Binding-site contacts:
Ligand atom C6 contacts residue MET207 of chain 1.D at 4.1 Å (hydrophobic).
Ligand atom C18 contacts residue TYR191 of chain 1.D at 3.5 Å (hydrophobic).
Ligand atom C9 contacts residue ILE189 of chain 1.D at 3.9 Å (hydrophobic).
Ligand atom C3 contacts residue ALA269 of chain 1.D at 3.6 Å (hydrophobic).
Ligand atom C16 contacts residue MET207 of chain 1.D at 3.6 Å (hydrophobic).
Ligand atom C8 contacts residue TYR268 of chain 1.D at 3.8 Å (hydrophobic).
Ligand atom C6 contacts residue TYR268 of chain 1.D at 4.0 Å (hydrophobic).
Ligand atom C20 contacts residue THR118 of chain 1.D at 4.2 Å.
Ligand atom C10 contacts residue TYR268 of chain 1.D at 3.7 Å (hydrophobic).
Ligand atom C13 contacts residue LYS296 of chain 1.D at 3.7 Å.
Ligand atom C14 contacts residue GLU181 of chain 1.D at 3.7 Å.
Ligand atom C8 contacts residue ILE189 of chain 1.D at 4.0 Å (hydrophobic).
Ligand atom C13 contacts residue TYR268 of chain 1.D at 3.9 Å (hydrophobic).
Ligand atom C2 contacts residue PHE208 of chain 1.D at 3.8 Å (hydrophobic).
Ligand atom C19 contacts residue ILE189 of chain 1.D at 4.2 Å (hydrophobic).
Ligand atom C2 contacts residue PHE212 of chain 1.D at 3.9 Å (hydrophobic).
Ligand atom C5 contacts residue MET207 of chain 1.D at 3.9 Å (hydrophobic).
Ligand atom C20 contacts residue ALA117 of chain 1.D at 3.4 Å (hydrophobic).
Ligand atom C17 contacts residue TYR268 of chain 1.D at 3.7 Å (hydrophobic).
Ligand atom C3 contacts residue ALA272 of chain 1.D at 4.2 Å (hydrophobic).
Ligand atom C4 contacts residue MET207 of chain 1.D at 4.0 Å (hydrophobic).
Ligand atom C17 contacts residue ALA269 of chain 1.D at 4.1 Å (hydrophobic).
Ligand atom C2 contacts residue MET207 of chain 1.D at 3.7 Å (hydrophobic).
Ligand atom C17 contacts residue TRP265 of chain 1.D at 3.7 Å (hydrophobic).
Ligand atom C19 contacts residue TRP265 of chain 1.D at 3.8 Å (hydrophobic).
Ligand atom C20 contacts residue MET86 of chain 1.D at 4.0 Å (hydrophobic).
Ligand atom C4 contacts residue TYR268 of chain 1.D at 4.2 Å (hydrophobic).
Ligand atom C3 contacts residue TYR268 of chain 1.D at 4.0 Å (hydrophobic).
Ligand atom C5 contacts residue TYR268 of chain 1.D at 4.2 Å (hydrophobic).
Ligand atom C3 contacts residue PHE208 of chain 1.D at 4.2 Å (hydrophobic).
Ligand atom C16 contacts residue HIS211 of chain 1.D at 3.7 Å.
Ligand atom C12 contacts residue TYR268 of chain 1.D at 3.3 Å (hydrophobic).
Ligand atom C14 contacts residue LYS296 of chain 1.D at 2.4 Å.
Ligand atom C4 contacts residue ALA272 of chain 1.D at 3.9 Å (hydrophobic).
Ligand atom C17 contacts residue PHE212 of chain 1.D at 4.2 Å (hydrophobic).
Ligand atom C14 contacts residue TYR268 of chain 1.D at 3.7 Å (hydrophobic).
Ligand atom C18 contacts residue MET207 of chain 1.D at 3.5 Å (hydrophobic).
Ligand atom C19 contacts residue GLU122 of chain 1.D at 3.4 Å.
Ligand atom C11 contacts residue TYR268 of chain 1.D at 4.0 Å (hydrophobic).
Ligand atom C15 contacts residue LYS296 of chain 1.D at 1.3 Å.

A protein and the small-molecule ligand that binds it are described below.
Small molecule (SMILES): CC1=C(/C=C/C(C)=C/C=C/C(C)=C/C=O)C(C)(C)CCC1

Sequence of chain 1.D:
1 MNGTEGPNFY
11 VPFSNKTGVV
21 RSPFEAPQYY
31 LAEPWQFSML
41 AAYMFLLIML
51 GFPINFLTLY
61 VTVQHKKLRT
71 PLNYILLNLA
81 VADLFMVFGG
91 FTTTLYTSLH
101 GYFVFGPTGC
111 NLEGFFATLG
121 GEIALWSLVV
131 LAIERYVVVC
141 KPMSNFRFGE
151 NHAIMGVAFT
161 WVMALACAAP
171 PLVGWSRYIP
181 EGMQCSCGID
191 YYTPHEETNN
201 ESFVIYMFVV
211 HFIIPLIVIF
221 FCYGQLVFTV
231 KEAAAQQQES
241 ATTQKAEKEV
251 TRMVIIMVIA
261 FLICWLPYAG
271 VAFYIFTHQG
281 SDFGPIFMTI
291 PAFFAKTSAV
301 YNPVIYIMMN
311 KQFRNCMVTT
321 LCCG